Binding-site contacts:
Ligand atom C2 contacts residue ASN234 of chain 1.A at 2.5 Å.
Ligand atom C8 contacts residue ILE233 of chain 1.A at 3.7 Å (hydrophobic).
Ligand atom C1 contacts residue ASN234 of chain 1.A at 1.5 Å.
Ligand atom C8 contacts residue GLY232 of chain 1.A at 3.5 Å.
Ligand atom N2 contacts residue ASN234 of chain 1.A at 3.0 Å (h-bond).
Ligand atom C8 contacts residue ASN234 of chain 1.A at 4.0 Å.
Ligand atom O5 contacts residue ASN234 of chain 1.A at 2.4 Å (h-bond).
Ligand atom C7 contacts residue GLY232 of chain 1.A at 4.3 Å.
Ligand atom C7 contacts residue ILE233 of chain 1.A at 4.4 Å (hydrophobic).
Ligand atom C7 contacts residue ASN234 of chain 1.A at 3.3 Å.
Ligand atom O7 contacts residue ASN234 of chain 1.A at 3.2 Å (h-bond).
Ligand atom C4 contacts residue ASN234 of chain 1.A at 4.3 Å.
Ligand atom C3 contacts residue ASN234 of chain 1.A at 3.9 Å.
Ligand atom C5 contacts residue ASN234 of chain 1.A at 3.8 Å.
Ligand atom O7 contacts residue GLY232 of chain 1.A at 3.8 Å.

A protein and the small-molecule ligand that binds it are described below.
Small molecule (SMILES): CC(=O)N[C@@H]1[C@@H](O)[C@H](O)[C@@H](CO)O[C@H]1O

Sequence of chain 1.A:
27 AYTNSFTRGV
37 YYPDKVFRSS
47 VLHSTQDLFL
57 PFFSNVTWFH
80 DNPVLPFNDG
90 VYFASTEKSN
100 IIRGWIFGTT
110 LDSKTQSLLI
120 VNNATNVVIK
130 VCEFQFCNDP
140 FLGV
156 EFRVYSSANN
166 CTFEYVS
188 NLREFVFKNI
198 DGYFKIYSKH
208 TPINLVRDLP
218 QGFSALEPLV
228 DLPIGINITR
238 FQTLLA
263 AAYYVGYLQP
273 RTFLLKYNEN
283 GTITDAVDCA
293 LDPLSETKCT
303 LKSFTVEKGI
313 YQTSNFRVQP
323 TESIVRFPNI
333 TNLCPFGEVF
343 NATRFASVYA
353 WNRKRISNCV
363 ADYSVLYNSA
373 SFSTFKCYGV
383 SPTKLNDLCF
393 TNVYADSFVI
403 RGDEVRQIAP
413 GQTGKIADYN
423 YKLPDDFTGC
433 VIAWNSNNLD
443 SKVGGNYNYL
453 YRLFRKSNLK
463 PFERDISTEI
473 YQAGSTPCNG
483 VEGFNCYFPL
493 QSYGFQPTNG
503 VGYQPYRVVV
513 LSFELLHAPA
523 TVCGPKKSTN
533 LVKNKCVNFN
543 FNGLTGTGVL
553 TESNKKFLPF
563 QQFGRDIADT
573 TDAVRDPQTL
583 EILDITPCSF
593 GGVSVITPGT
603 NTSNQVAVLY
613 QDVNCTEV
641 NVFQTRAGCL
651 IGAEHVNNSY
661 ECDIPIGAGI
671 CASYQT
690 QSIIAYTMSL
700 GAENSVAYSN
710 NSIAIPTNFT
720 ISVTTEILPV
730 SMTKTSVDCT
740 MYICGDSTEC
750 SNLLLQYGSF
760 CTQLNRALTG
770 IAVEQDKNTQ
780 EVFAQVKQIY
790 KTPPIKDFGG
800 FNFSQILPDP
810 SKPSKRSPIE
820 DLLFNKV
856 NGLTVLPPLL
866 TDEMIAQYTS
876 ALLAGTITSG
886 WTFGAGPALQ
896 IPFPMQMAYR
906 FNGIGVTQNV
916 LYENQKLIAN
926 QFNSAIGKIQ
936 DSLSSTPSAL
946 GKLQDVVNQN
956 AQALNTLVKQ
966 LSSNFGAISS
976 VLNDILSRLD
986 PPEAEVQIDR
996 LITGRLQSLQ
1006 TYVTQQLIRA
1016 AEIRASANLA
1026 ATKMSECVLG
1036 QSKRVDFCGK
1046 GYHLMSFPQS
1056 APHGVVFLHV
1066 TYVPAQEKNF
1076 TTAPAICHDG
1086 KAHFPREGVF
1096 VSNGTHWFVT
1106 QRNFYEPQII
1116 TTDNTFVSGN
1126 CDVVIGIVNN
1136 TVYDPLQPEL